This small molecule binds to this protein.
Small molecule (SMILES): CC(=O)N[C@@H]1[C@@H](O)[C@H](O)[C@@H](CO)O[C@H]1O

Binding-site contacts:
Ligand atom C5 contacts residue ASN1131 of chain 1.C at 2.9 Å.
Ligand atom C2 contacts residue ASN1131 of chain 1.C at 4.0 Å.
Ligand atom C1 contacts residue ASN1131 of chain 1.C at 2.5 Å.
Ligand atom C6 contacts residue ASN1131 of chain 1.C at 3.2 Å.
Ligand atom O5 contacts residue ASN1131 of chain 1.C at 1.9 Å (h-bond).
Ligand atom C4 contacts residue ASN1131 of chain 1.C at 4.2 Å.
Ligand atom O7 contacts residue ASN1131 of chain 1.C at 4.4 Å.
Ligand atom O6 contacts residue ASN1131 of chain 1.C at 2.6 Å (h-bond).

Sequence of chain 1.C:
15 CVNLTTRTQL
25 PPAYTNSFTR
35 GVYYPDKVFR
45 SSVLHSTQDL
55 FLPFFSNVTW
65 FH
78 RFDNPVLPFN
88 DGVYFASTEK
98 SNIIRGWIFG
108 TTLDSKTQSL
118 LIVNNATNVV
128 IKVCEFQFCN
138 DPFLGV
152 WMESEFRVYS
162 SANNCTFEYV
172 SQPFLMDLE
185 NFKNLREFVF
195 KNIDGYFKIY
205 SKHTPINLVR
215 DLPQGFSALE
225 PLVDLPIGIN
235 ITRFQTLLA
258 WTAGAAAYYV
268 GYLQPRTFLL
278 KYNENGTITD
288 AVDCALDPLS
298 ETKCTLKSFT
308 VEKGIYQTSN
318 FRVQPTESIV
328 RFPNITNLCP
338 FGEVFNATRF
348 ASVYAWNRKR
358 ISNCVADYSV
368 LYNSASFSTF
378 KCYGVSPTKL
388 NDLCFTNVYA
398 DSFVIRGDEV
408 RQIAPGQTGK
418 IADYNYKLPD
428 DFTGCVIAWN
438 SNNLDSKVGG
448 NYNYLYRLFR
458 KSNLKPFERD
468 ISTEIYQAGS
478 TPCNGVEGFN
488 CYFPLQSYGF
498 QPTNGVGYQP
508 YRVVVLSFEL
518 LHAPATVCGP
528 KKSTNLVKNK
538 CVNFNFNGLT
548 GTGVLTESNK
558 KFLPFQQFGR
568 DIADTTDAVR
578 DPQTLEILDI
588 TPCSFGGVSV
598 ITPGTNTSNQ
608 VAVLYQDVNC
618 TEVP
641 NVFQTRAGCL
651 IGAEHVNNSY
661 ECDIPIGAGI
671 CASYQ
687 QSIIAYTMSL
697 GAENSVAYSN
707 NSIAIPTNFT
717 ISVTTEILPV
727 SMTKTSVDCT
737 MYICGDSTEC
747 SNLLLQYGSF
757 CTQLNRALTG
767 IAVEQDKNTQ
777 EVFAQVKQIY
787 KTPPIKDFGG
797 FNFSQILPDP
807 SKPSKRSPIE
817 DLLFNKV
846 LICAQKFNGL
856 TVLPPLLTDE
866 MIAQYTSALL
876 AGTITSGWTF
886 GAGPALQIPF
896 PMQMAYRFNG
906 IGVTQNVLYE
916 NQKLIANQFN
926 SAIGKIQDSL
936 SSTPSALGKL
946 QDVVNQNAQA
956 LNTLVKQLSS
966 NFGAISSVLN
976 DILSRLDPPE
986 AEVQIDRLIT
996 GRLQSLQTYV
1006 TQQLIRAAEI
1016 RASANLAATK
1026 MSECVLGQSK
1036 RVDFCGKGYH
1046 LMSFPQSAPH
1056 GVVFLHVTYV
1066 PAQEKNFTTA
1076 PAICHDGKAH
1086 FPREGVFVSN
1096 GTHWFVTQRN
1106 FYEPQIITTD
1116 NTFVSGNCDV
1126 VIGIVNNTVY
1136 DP